Sequence of chain 1.A:
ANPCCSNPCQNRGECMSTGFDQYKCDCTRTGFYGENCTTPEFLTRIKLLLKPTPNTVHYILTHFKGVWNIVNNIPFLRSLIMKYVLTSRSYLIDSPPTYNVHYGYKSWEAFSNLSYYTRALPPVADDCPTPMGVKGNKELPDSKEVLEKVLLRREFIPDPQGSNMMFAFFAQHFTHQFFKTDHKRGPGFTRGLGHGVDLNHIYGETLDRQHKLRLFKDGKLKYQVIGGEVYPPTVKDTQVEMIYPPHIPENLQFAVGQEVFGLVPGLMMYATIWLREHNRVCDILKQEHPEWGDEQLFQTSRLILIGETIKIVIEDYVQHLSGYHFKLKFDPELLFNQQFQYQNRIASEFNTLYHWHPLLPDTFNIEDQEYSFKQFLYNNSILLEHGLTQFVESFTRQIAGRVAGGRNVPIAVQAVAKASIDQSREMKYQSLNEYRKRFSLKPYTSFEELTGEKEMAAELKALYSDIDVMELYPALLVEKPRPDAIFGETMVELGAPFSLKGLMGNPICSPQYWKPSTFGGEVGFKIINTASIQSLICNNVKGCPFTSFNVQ

Binding-site contacts:
Ligand atom O5 contacts residue ARG202 of chain 1.A at 4.5 Å.
Ligand atom C4 contacts residue ARG202 of chain 1.A at 4.0 Å.
Ligand atom C7 contacts residue ASN130 of chain 1.A at 3.6 Å.
Ligand atom C1 contacts residue TYR133 of chain 1.A at 4.3 Å (hydrophobic).
Ligand atom O5 contacts residue LEU224 of chain 1.B at 4.4 Å.
Ligand atom C4 contacts residue LEU224 of chain 1.B at 4.4 Å (hydrophobic).
Ligand atom C5 contacts residue ARG202 of chain 1.A at 4.4 Å.
Ligand atom O6 contacts residue GLU126 of chain 1.A at 4.4 Å.
Ligand atom O5 contacts residue TYR133 of chain 1.A at 3.9 Å.
Ligand atom C8 contacts residue PHE206 of chain 1.A at 4.3 Å (hydrophobic).
Ligand atom C8 contacts residue ARG202 of chain 1.A at 3.2 Å.
Ligand atom O7 contacts residue ARG202 of chain 1.A at 2.5 Å (salt-bridge).
Ligand atom C3 contacts residue ASN130 of chain 1.A at 4.0 Å.
Ligand atom C6 contacts residue PHE206 of chain 1.A at 3.7 Å (hydrophobic).
Ligand atom C8 contacts residue ASN130 of chain 1.A at 4.2 Å.
Ligand atom C7 contacts residue ARG202 of chain 1.A at 3.7 Å.
Ligand atom O6 contacts residue LEU224 of chain 1.B at 3.6 Å.
Ligand atom O6 contacts residue ASP225 of chain 1.B at 4.0 Å.
Ligand atom C2 contacts residue ARG202 of chain 1.A at 3.9 Å.
Ligand atom O7 contacts residue ASN130 of chain 1.A at 3.8 Å.
Ligand atom C5 contacts residue PHE206 of chain 1.A at 4.2 Å (hydrophobic).
Ligand atom O5 contacts residue GLU126 of chain 1.A at 3.7 Å.
Ligand atom N2 contacts residue SER132 of chain 1.A at 4.2 Å.
Ligand atom C2 contacts residue ASN130 of chain 1.A at 2.6 Å.
Ligand atom O6 contacts residue TYR133 of chain 1.A at 3.1 Å (h-bond).
Ligand atom O4 contacts residue ARG202 of chain 1.A at 3.2 Å (salt-bridge).
Ligand atom C1 contacts residue GLU126 of chain 1.A at 3.8 Å.
Ligand atom C5 contacts residue ASN130 of chain 1.A at 3.6 Å.
Ligand atom O5 contacts residue ASN130 of chain 1.A at 2.3 Å (h-bond).
Ligand atom C6 contacts residue TYR133 of chain 1.A at 3.8 Å (hydrophobic).
Ligand atom C4 contacts residue ASN130 of chain 1.A at 4.3 Å.
Ligand atom C3 contacts residue ARG202 of chain 1.A at 3.8 Å.
Ligand atom C5 contacts residue LEU224 of chain 1.B at 4.4 Å (hydrophobic).
Ligand atom C1 contacts residue ARG202 of chain 1.A at 4.0 Å.
Ligand atom C1 contacts residue ASN130 of chain 1.A at 1.5 Å.
Ligand atom C2 contacts residue GLU126 of chain 1.A at 4.4 Å.
Ligand atom O3 contacts residue ARG202 of chain 1.A at 4.3 Å.
Ligand atom N2 contacts residue ASN130 of chain 1.A at 3.0 Å (h-bond).
Ligand atom N2 contacts residue ARG202 of chain 1.A at 4.3 Å.
Ligand atom O7 contacts residue LEU224 of chain 1.B at 4.3 Å.

This protein binds this small molecule.
Small molecule (SMILES): CC(=O)N[C@H]1[C@H](O[C@H]2[C@H](O)[C@@H](NC(C)=O)CO[C@@H]2CO)O[C@H](CO)[C@@H](O)[C@@H]1O

Sequence of chain 1.B:
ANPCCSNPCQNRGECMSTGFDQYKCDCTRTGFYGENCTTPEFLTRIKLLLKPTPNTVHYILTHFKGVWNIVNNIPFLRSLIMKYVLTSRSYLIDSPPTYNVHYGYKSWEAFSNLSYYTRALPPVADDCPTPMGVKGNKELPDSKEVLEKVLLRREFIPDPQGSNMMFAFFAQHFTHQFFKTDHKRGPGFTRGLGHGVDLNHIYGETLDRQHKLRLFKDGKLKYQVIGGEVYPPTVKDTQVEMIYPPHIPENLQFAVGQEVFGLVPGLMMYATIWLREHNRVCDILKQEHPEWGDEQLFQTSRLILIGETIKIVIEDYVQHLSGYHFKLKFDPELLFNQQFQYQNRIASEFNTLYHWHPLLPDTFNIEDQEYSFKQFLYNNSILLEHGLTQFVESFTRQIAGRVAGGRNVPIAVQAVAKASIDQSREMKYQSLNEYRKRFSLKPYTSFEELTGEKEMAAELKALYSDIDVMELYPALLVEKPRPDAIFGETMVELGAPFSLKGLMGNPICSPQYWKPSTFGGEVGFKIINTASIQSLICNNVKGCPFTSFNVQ